Sequence of chain 1.A:
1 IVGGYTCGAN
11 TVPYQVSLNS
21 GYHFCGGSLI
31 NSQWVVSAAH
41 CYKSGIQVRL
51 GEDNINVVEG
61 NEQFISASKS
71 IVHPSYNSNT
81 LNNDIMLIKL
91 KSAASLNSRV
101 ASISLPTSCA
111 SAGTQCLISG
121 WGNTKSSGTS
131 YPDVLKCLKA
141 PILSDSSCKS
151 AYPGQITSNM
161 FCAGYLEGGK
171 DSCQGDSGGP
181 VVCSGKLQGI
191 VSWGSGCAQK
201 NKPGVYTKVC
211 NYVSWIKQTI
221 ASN

A protein and the small-molecule ligand that binds it are described below.
Small molecule (SMILES): NC(=[NH2+])c1ccc2[nH]c(-c3cc(CC[NH3+])cc(-c4ccccc4)c3[O-])nc2c1

Binding-site contacts:
Ligand atom N2 contacts residue ASP171 of chain 1.A at 2.9 Å (salt-bridge).
Ligand atom N3 contacts residue SER192 of chain 1.A at 3.7 Å.
Ligand atom C6' contacts residue HIS40 of chain 1.A at 3.8 Å.
Ligand atom N3 contacts residue SER177 of chain 1.A at 2.9 Å (h-bond).
Ligand atom C5' contacts residue GLN174 of chain 1.A at 3.7 Å.
Ligand atom C7 contacts residue ASP171 of chain 1.A at 3.6 Å.
Ligand atom O6' contacts residue SER177 of chain 1.A at 2.7 Å (h-bond).
Ligand atom N1 contacts residue GLY194 of chain 1.A at 3.7 Å.
Ligand atom O6' contacts residue HIS40 of chain 1.A at 2.8 Å (h-bond).
Ligand atom C2' contacts residue GLN174 of chain 1.A at 3.5 Å.
Ligand atom N1 contacts residue GLY196 of chain 1.A at 2.8 Å (h-bond).
Ligand atom N1 contacts residue CYS197 of chain 1.A at 3.8 Å.
Ligand atom C5B contacts residue HIS40 of chain 1.A at 3.6 Å.
Ligand atom N2 contacts residue TRP193 of chain 1.A at 3.7 Å.
Ligand atom N1 contacts residue SER172 of chain 1.A at 3.5 Å (h-bond).
Ligand atom C1 contacts residue TRP193 of chain 1.A at 3.8 Å (hydrophobic).
Ligand atom C4B contacts residue HIS40 of chain 1.A at 3.6 Å.
Ligand atom C3 contacts residue VAL191 of chain 1.A at 3.6 Å (hydrophobic).
Ligand atom C2 contacts residue SER172 of chain 1.A at 3.6 Å.
Ligand atom C1' contacts residue GLN174 of chain 1.A at 3.6 Å.
Ligand atom C1 contacts residue SER172 of chain 1.A at 3.8 Å.
Ligand atom N2 contacts residue SER172 of chain 1.A at 2.8 Å (h-bond).
Ligand atom C5 contacts residue GLN174 of chain 1.A at 3.7 Å.
Ligand atom C7 contacts residue TRP193 of chain 1.A at 3.8 Å (hydrophobic).
Ligand atom C6' contacts residue GLN174 of chain 1.A at 3.8 Å.
Ligand atom CV' contacts residue GLN174 of chain 1.A at 2.8 Å.
Ligand atom C3' contacts residue GLN174 of chain 1.A at 2.8 Å.
Ligand atom C8 contacts residue GLN174 of chain 1.A at 3.7 Å.
Ligand atom N1 contacts residue ASP171 of chain 1.A at 2.9 Å (salt-bridge).
Ligand atom N2 contacts residue GLY204 of chain 1.A at 3.4 Å.
Ligand atom C3 contacts residue SER177 of chain 1.A at 3.5 Å.
Ligand atom C4 contacts residue SER177 of chain 1.A at 3.5 Å.
Ligand atom C3 contacts residue SER192 of chain 1.A at 3.6 Å.
Ligand atom C7 contacts residue SER172 of chain 1.A at 3.2 Å.
Ligand atom N3 contacts residue GLN174 of chain 1.A at 3.8 Å.
Ligand atom C4' contacts residue GLN174 of chain 1.A at 2.9 Å.
Ligand atom C6 contacts residue GLY196 of chain 1.A at 3.6 Å.
Ligand atom C6B contacts residue HIS40 of chain 1.A at 3.7 Å.
Ligand atom C3B contacts residue CYS25 of chain 1.A at 3.7 Å (hydrophobic).
Ligand atom C4 contacts residue SER192 of chain 1.A at 3.8 Å.